Binding-site contacts:
Ligand atom O18 contacts residue TYR51 of chain 1.A at 3.2 Å (h-bond).
Ligand atom O23 contacts residue SER221 of chain 1.A at 2.9 Å (h-bond).
Ligand atom C2 contacts residue ASP53 of chain 1.A at 3.2 Å.
Ligand atom O18 contacts residue PHE187 of chain 1.A at 3.7 Å.
Ligand atom O22 contacts residue ASP186 of chain 1.A at 3.6 Å.
Ligand atom N19 contacts residue ALA222 of chain 1.A at 3.7 Å.
Ligand atom C14 contacts residue ALA222 of chain 1.A at 3.5 Å (hydrophobic).
Ligand atom O17 contacts residue LYS125 of chain 1.A at 3.3 Å.
Ligand atom C4 contacts residue PHE187 of chain 1.A at 3.6 Å (hydrophobic).
Ligand atom C16 contacts residue LYS125 of chain 1.A at 3.6 Å.
Ligand atom O24 contacts residue GLY225 of chain 1.A at 2.8 Å (h-bond).
Ligand atom O23 contacts residue CYS220 of chain 1.A at 3.1 Å.
Ligand atom O23 contacts residue ASP186 of chain 1.A at 3.4 Å (salt-bridge).
Ligand atom C16 contacts residue TYR51 of chain 1.A at 3.2 Å (hydrophobic).
Ligand atom O17 contacts residue SER221 of chain 1.A at 3.5 Å.
Ligand atom O24 contacts residue ILE224 of chain 1.A at 3.4 Å.
Ligand atom C14 contacts residue PHE187 of chain 1.A at 3.5 Å (hydrophobic).
Ligand atom S13 contacts residue GLN267 of chain 1.A at 3.8 Å.
Ligand atom O17 contacts residue TYR51 of chain 1.A at 3.0 Å (h-bond).
Ligand atom O18 contacts residue LYS125 of chain 1.A at 2.9 Å (salt-bridge).
Ligand atom C21 contacts residue CYS220 of chain 1.A at 3.3 Å (hydrophobic).
Ligand atom N1 contacts residue ASP53 of chain 1.A at 2.3 Å (salt-bridge).
Ligand atom C20 contacts residue ASP186 of chain 1.A at 3.8 Å.
Ligand atom C16 contacts residue ASP186 of chain 1.A at 3.5 Å.
Ligand atom C21 contacts residue ASP186 of chain 1.A at 3.3 Å.
Ligand atom O22 contacts residue CYS220 of chain 1.A at 3.4 Å (h-bond).
Ligand atom N19 contacts residue ASP186 of chain 1.A at 3.4 Å (salt-bridge).
Ligand atom O24 contacts residue ALA222 of chain 1.A at 3.7 Å.
Ligand atom O17 contacts residue ASP186 of chain 1.A at 2.7 Å (salt-bridge).
Ligand atom S13 contacts residue ALA222 of chain 1.A at 3.5 Å.
Ligand atom C16 contacts residue PHE187 of chain 1.A at 3.6 Å (hydrophobic).
Ligand atom O22 contacts residue ARG226 of chain 1.A at 2.8 Å (salt-bridge).
Ligand atom O23 contacts residue ARG226 of chain 1.A at 2.8 Å (salt-bridge).
Ligand atom C6 contacts residue ASP53 of chain 1.A at 3.2 Å.
Ligand atom C15 contacts residue PHE187 of chain 1.A at 3.2 Å (hydrophobic).
Ligand atom O23 contacts residue ALA222 of chain 1.A at 3.7 Å.
Ligand atom C21 contacts residue ARG226 of chain 1.A at 3.5 Å.
Ligand atom C2 contacts residue VAL54 of chain 1.A at 3.7 Å (hydrophobic).
Ligand atom O22 contacts residue GLY225 of chain 1.A at 3.6 Å.
Ligand atom S13 contacts residue ILE224 of chain 1.A at 3.8 Å.

This protein binds this small molecule.
Small molecule (SMILES): O=C(O)C(=O)Nc1sc2c(c1C(=O)O)CCNC2

Sequence of chain 1.A:
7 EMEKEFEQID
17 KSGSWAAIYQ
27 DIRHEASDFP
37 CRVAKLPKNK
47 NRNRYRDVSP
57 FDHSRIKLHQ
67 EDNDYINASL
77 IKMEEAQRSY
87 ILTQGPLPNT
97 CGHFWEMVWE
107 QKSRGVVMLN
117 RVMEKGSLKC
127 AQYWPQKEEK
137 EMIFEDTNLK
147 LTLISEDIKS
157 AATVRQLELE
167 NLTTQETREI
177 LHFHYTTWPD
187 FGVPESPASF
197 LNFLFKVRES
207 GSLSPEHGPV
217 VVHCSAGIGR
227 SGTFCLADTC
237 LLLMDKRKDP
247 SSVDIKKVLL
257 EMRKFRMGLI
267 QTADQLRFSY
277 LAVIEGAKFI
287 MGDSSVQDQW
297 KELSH